Sequence of chain 2.A:
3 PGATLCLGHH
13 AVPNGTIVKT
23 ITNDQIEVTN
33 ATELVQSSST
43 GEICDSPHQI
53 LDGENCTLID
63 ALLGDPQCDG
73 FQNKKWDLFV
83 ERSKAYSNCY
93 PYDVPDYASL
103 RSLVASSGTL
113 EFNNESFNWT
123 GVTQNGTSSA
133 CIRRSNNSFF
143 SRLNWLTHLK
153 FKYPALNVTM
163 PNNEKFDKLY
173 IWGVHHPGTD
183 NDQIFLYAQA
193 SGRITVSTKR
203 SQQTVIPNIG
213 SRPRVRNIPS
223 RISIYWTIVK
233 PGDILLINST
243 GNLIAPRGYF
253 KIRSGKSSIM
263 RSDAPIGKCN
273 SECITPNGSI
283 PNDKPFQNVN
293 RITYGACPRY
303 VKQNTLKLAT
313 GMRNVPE

A protein and the small-molecule ligand that binds it are described below.
Small molecule (SMILES): CC(=O)N[C@@H]1[C@@H](O)[C@H](O)[C@@H](CO)O[C@H]1O

Binding-site contacts:
Ligand atom C5 contacts residue TYR88 of chain 2.A at 4.2 Å (hydrophobic).
Ligand atom O5 contacts residue ASN57 of chain 2.A at 2.3 Å (h-bond).
Ligand atom C1 contacts residue TYR88 of chain 2.A at 4.5 Å (hydrophobic).
Ligand atom C8 contacts residue GLU56 of chain 2.A at 3.5 Å.
Ligand atom C7 contacts residue ASN57 of chain 2.A at 3.3 Å.
Ligand atom C2 contacts residue ASN57 of chain 2.A at 2.5 Å.
Ligand atom C4 contacts residue ASN57 of chain 2.A at 4.2 Å.
Ligand atom O5 contacts residue TYR88 of chain 2.A at 3.5 Å (h-bond).
Ligand atom O6 contacts residue TYR88 of chain 2.A at 2.6 Å (h-bond).
Ligand atom C5 contacts residue ASN57 of chain 2.A at 3.6 Å.
Ligand atom O7 contacts residue ASN57 of chain 2.A at 3.3 Å (h-bond).
Ligand atom C6 contacts residue TYR88 of chain 2.A at 3.9 Å (hydrophobic).
Ligand atom N2 contacts residue ASN57 of chain 2.A at 3.0 Å (h-bond).
Ligand atom C3 contacts residue ASN57 of chain 2.A at 3.8 Å.
Ligand atom C1 contacts residue ASN57 of chain 2.A at 1.4 Å.